Binding-site contacts:
Ligand atom O6 contacts residue PHE21 of chain 1.A at 3.6 Å.
Ligand atom C1 contacts residue ASN75 of chain 1.A at 1.5 Å.
Ligand atom O7 contacts residue ARG79 of chain 1.A at 3.0 Å (salt-bridge).
Ligand atom C1 contacts residue PHE19 of chain 1.A at 3.4 Å (hydrophobic).
Ligand atom O3 contacts residue LYS24 of chain 1.A at 3.0 Å (salt-bridge).
Ligand atom C1 contacts residue THR77 of chain 1.A at 3.7 Å.
Ligand atom C7 contacts residue ASP43 of chain 1.A at 3.6 Å.
Ligand atom C3 contacts residue LYS24 of chain 1.A at 3.7 Å.
Ligand atom O5 contacts residue PHE19 of chain 1.A at 3.7 Å.
Ligand atom C6 contacts residue PRO23 of chain 1.A at 3.8 Å (hydrophobic).
Ligand atom C3 contacts residue MAN7 of chain 1.D at 3.5 Å.
Ligand atom C1 contacts residue LYS24 of chain 1.A at 3.3 Å.
Ligand atom O6 contacts residue ASP27 of chain 1.A at 3.0 Å (salt-bridge).
Ligand atom C8 contacts residue ASN75 of chain 1.A at 3.5 Å.
Ligand atom C6 contacts residue GLU36 of chain 1.A at 3.1 Å.
Ligand atom C3 contacts residue ASN75 of chain 1.A at 3.8 Å.
Ligand atom C3 contacts residue LYS24 of chain 1.A at 3.5 Å.
Ligand atom O6 contacts residue THR34 of chain 1.A at 3.5 Å (h-bond).
Ligand atom C6 contacts residue TYR74 of chain 1.A at 3.2 Å (hydrophobic).
Ligand atom O4 contacts residue MAN7 of chain 1.D at 3.2 Å (h-bond).
Ligand atom C7 contacts residue ASN75 of chain 1.A at 3.2 Å.
Ligand atom C5 contacts residue PHE21 of chain 1.A at 3.6 Å (hydrophobic).
Ligand atom O6 contacts residue GLU36 of chain 1.A at 3.6 Å (salt-bridge).
Ligand atom C6 contacts residue PHE21 of chain 1.A at 3.5 Å (hydrophobic).
Ligand atom C3 contacts residue PHE19 of chain 1.A at 3.6 Å (hydrophobic).
Ligand atom O6 contacts residue LYS24 of chain 1.A at 3.7 Å.
Ligand atom O3 contacts residue TYR74 of chain 1.A at 3.6 Å.
Ligand atom O4 contacts residue GLU36 of chain 1.A at 2.9 Å (salt-bridge).
Ligand atom O3 contacts residue MAN7 of chain 1.D at 3.2 Å (h-bond).
Ligand atom O3 contacts residue ASN75 of chain 1.A at 3.1 Å (h-bond).
Ligand atom C2 contacts residue ASN75 of chain 1.A at 2.4 Å.
Ligand atom C2 contacts residue TYR74 of chain 1.A at 3.6 Å (hydrophobic).
Ligand atom C4 contacts residue PHE19 of chain 1.A at 3.7 Å (hydrophobic).
Ligand atom N2 contacts residue ASN75 of chain 1.A at 2.7 Å (h-bond).
Ligand atom C5 contacts residue LYS24 of chain 1.A at 3.8 Å.
Ligand atom O7 contacts residue ASP43 of chain 1.A at 3.6 Å (salt-bridge).
Ligand atom C2 contacts residue PHE19 of chain 1.A at 3.6 Å (hydrophobic).
Ligand atom O5 contacts residue ASN75 of chain 1.A at 2.5 Å (h-bond).
Ligand atom N2 contacts residue ASP43 of chain 1.A at 2.8 Å (salt-bridge).
Ligand atom C2 contacts residue ASP43 of chain 1.A at 3.8 Å.

Sequence of chain 1.A:
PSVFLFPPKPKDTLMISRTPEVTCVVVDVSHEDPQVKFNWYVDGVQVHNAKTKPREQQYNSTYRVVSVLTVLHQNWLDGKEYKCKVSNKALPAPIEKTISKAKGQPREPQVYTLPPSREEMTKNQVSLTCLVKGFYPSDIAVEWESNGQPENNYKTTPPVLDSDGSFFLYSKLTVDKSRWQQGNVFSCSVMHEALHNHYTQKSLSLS

This protein binds this small molecule.
Small molecule (SMILES): CC(=O)N[C@H]1[C@H](O[C@H]2[C@H](O)[C@@H](NC(C)=O)CO[C@@H]2CO[C@H]2O[C@H](C)[C@@H](O)[C@@H](O)[C@@H]2O)O[C@H](CO)[C@@H](O[C@@H]2O[C@H](CO[C@H]3O[C@H](CO)[C@@H](O)[C@H](O)[C@@H]3O[C@@H]3O[C@H](CO)[C@@H](O[C@@H]4O[C@H](CO)[C@H](O)[C@H](O)[C@H]4O)[C@H](O)[C@H]3NC(C)=O)[C@@H](O)[C@H](O[C@H]3O[C@H](CO)[C@@H](O)[C@H](O)[C@@H]3O[C@@H]3O[C@H](CO)[C@@H](O)[C@H](O)[C@H]3NC(C)=O)[C@@H]2O)[C@@H]1O